Sequence of chain 2.A:
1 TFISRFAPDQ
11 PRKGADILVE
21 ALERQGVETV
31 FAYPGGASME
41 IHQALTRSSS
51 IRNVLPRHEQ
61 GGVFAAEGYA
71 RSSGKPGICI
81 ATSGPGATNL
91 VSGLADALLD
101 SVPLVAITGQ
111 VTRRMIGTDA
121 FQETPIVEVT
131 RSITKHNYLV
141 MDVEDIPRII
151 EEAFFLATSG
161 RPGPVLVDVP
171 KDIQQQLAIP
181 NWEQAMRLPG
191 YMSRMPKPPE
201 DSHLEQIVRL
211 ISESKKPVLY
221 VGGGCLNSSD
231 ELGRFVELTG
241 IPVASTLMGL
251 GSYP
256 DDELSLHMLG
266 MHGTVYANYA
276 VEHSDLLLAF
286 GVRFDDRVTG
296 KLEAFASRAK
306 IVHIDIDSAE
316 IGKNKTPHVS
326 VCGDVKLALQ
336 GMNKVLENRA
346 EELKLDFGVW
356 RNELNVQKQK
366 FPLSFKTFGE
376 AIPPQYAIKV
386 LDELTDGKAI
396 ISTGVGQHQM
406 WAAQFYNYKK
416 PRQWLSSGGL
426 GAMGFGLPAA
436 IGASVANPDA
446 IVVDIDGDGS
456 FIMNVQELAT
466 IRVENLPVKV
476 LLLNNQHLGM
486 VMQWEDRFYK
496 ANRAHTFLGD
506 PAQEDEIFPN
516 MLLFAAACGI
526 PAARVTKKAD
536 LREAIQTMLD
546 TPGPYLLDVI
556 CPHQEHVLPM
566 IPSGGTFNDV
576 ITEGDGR

Binding-site contacts:
Ligand atom OC11 contacts residue GLN122 of chain 1.A at 2.8 Å (h-bond).
Ligand atom OAI contacts residue GLY484 of chain 2.A at 3.2 Å.
Ligand atom CAB contacts residue PRO34 of chain 1.A at 3.1 Å (hydrophobic).
Ligand atom OAI contacts residue ASN480 of chain 2.A at 3.0 Å (h-bond).
Ligand atom OAK contacts residue MG1 of chain 2.B at 2.5 Å.
Ligand atom OAG contacts residue SER455 of chain 2.A at 2.7 Å (h-bond).
Ligand atom NAD contacts residue GLN122 of chain 1.A at 2.9 Å (h-bond).
Ligand atom C4 contacts residue GLY426 of chain 2.A at 3.5 Å.
Ligand atom OAF contacts residue GLN402 of chain 2.A at 3.4 Å (h-bond).
Ligand atom OAI contacts residue MG1 of chain 2.B at 3.1 Å.
Ligand atom PBE contacts residue MG1 of chain 2.B at 3.1 Å.
Ligand atom OAJ contacts residue GLY401 of chain 2.A at 3.2 Å.
Ligand atom OAH contacts residue GLN122 of chain 1.A at 2.8 Å (h-bond).
Ligand atom PBD contacts residue GLY484 of chain 2.A at 3.5 Å.
Ligand atom OAK contacts residue GLY452 of chain 2.A at 3.4 Å.
Ligand atom N3 contacts residue GLY426 of chain 2.A at 3.5 Å (h-bond).
Ligand atom OAK contacts residue SER455 of chain 2.A at 3.4 Å (h-bond).
Ligand atom OAJ contacts residue GLN402 of chain 2.A at 2.7 Å (h-bond).
Ligand atom C2 contacts residue GLU59 of chain 1.A at 3.5 Å.
Ligand atom N3 contacts residue PRO85 of chain 1.A at 3.5 Å.
Ligand atom OAK contacts residue GLY454 of chain 2.A at 2.5 Å (h-bond).
Ligand atom NAD contacts residue GLY426 of chain 2.A at 2.6 Å (h-bond).
Ligand atom N1 contacts residue GLU59 of chain 1.A at 2.6 Å (salt-bridge).
Ligand atom OC11 contacts residue GLY36 of chain 1.A at 2.7 Å (h-bond).
Ligand atom OAG contacts residue HIS403 of chain 2.A at 3.2 Å.
Ligand atom OAK contacts residue ASP453 of chain 2.A at 3.2 Å (salt-bridge).
Ligand atom OAJ contacts residue MET485 of chain 2.A at 3.0 Å (h-bond).
Ligand atom OAJ contacts residue GLY484 of chain 2.A at 3.4 Å (h-bond).
Ligand atom OAT contacts residue GLY484 of chain 2.A at 3.2 Å (h-bond).
Ligand atom OBC1 contacts residue 6QL1 of chain 2.D at 3.5 Å (h-bond).
Ligand atom OAT contacts residue HIS482 of chain 2.A at 3.4 Å (h-bond).
Ligand atom CAN contacts residue VAL400 of chain 2.A at 3.1 Å (hydrophobic).
Ligand atom OAS contacts residue LEU483 of chain 2.A at 3.5 Å.
Ligand atom OAG contacts residue VAL400 of chain 2.A at 3.5 Å (h-bond).
Ligand atom PBD contacts residue MG1 of chain 2.B at 3.5 Å.
Ligand atom N3 contacts residue MET428 of chain 2.A at 3.2 Å (h-bond).
Ligand atom CAA contacts residue ASN89 of chain 1.A at 3.4 Å.
Ligand atom OAT contacts residue MG1 of chain 2.B at 2.5 Å.
Ligand atom OAG contacts residue GLY452 of chain 2.A at 3.4 Å.
Ligand atom OAF contacts residue HIS403 of chain 2.A at 2.4 Å (h-bond).

This protein binds this small molecule.
Small molecule (SMILES): Cc1ncc(C[n+]2c([C@@](C)(O)OO)sc(CCOP(=O)(O)OP(=O)(O)O)c2C)c(N)n1

Sequence of chain 1.A:
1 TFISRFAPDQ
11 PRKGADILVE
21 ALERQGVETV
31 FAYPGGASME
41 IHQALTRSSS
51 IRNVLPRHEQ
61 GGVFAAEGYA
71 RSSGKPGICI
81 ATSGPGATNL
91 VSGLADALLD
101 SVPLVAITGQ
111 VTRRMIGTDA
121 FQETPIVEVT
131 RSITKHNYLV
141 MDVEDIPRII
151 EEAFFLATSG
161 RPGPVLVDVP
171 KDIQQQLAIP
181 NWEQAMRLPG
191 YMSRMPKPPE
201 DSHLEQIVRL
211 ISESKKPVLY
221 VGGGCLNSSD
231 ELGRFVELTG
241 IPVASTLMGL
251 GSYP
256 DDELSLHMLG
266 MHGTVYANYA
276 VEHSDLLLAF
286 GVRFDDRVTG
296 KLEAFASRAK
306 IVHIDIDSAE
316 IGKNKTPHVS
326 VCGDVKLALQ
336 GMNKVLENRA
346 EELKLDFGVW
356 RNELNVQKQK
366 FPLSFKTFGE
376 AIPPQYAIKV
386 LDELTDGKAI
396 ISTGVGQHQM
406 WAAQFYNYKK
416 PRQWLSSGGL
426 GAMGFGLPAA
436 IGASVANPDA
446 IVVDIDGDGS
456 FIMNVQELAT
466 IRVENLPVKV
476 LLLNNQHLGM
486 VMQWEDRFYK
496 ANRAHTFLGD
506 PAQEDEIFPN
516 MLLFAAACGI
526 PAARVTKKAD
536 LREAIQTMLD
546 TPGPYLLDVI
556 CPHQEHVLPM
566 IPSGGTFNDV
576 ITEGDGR